Binding-site contacts:
Ligand atom O2P contacts residue ILE204 of chain 2.A at 4.2 Å.
Ligand atom N7 contacts residue ILE202 of chain 2.A at 3.9 Å.
Ligand atom C3' contacts residue ILE204 of chain 2.A at 4.0 Å (hydrophobic).
Ligand atom N7 contacts residue ILE204 of chain 2.A at 3.1 Å (h-bond).
Ligand atom C4 contacts residue GLU203 of chain 2.A at 4.4 Å.
Ligand atom N9 contacts residue GLU203 of chain 2.A at 4.5 Å.
Ligand atom C6 contacts residue TRP194 of chain 2.A at 3.9 Å (hydrophobic).
Ligand atom O4' contacts residue ILE204 of chain 2.A at 4.2 Å.
Ligand atom P contacts residue SER206 of chain 2.A at 3.2 Å.
Ligand atom N7 contacts residue GLU203 of chain 2.A at 3.3 Å (salt-bridge).
Ligand atom C5' contacts residue ILE204 of chain 2.A at 4.3 Å (hydrophobic).
Ligand atom C2' contacts residue ILE204 of chain 2.A at 4.3 Å (hydrophobic).
Ligand atom N6 contacts residue ILE202 of chain 2.A at 2.8 Å (h-bond).
Ligand atom C5' contacts residue SER206 of chain 2.A at 3.8 Å.
Ligand atom N6 contacts residue TRP194 of chain 2.A at 4.0 Å.
Ligand atom C5 contacts residue TRP194 of chain 2.A at 4.0 Å (hydrophobic).
Ligand atom O1P contacts residue SER206 of chain 2.A at 3.5 Å (h-bond).
Ligand atom O2P contacts residue SER206 of chain 2.A at 2.8 Å (h-bond).
Ligand atom C6 contacts residue GLU203 of chain 2.A at 3.9 Å.
Ligand atom N6 contacts residue GLU203 of chain 2.A at 3.3 Å (salt-bridge).
Ligand atom C6 contacts residue ARG199 of chain 2.A at 3.5 Å.
Ligand atom O5' contacts residue SER206 of chain 2.A at 2.9 Å (h-bond).
Ligand atom C6 contacts residue ILE202 of chain 2.A at 3.8 Å (hydrophobic).
Ligand atom N1 contacts residue TRP194 of chain 2.A at 4.3 Å.
Ligand atom N9 contacts residue ILE204 of chain 2.A at 4.3 Å.
Ligand atom C8 contacts residue GLU203 of chain 2.A at 3.9 Å.
Ligand atom O2P contacts residue GLU205 of chain 2.A at 3.2 Å.
Ligand atom N7 contacts residue TRP194 of chain 2.A at 4.3 Å.
Ligand atom C5 contacts residue ILE202 of chain 2.A at 4.2 Å (hydrophobic).
Ligand atom C5 contacts residue GLU203 of chain 2.A at 3.6 Å.
Ligand atom C8 contacts residue ILE204 of chain 2.A at 3.2 Å (hydrophobic).
Ligand atom N6 contacts residue ARG199 of chain 2.A at 2.6 Å (salt-bridge).
Ligand atom C5 contacts residue ILE204 of chain 2.A at 4.3 Å (hydrophobic).
Ligand atom N1 contacts residue ARG199 of chain 2.A at 3.7 Å.

Sequence of chain 2.A:
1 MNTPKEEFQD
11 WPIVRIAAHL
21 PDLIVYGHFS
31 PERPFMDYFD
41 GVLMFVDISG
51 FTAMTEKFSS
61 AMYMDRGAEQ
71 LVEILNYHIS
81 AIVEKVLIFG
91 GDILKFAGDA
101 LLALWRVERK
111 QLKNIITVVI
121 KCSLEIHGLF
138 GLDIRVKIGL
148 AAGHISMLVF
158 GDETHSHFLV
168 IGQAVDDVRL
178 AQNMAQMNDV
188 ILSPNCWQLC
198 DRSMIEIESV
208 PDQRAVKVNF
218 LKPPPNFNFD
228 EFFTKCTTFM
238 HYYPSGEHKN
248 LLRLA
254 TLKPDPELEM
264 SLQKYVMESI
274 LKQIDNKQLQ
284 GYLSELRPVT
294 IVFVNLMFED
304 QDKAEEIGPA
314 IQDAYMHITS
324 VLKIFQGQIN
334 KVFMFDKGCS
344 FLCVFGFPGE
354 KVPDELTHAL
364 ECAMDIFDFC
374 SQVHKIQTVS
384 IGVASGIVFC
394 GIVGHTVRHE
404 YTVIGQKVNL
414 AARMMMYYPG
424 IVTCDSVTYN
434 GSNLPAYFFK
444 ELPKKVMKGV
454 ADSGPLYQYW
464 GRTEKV

This protein binds this small molecule.
Small molecule (SMILES): Nc1ncnc2c1ncn2[C@@H]1O[C@@H]2CO[P](=O)(O)O[C@H]2[C@H]1O